Sequence of chain 1.A:
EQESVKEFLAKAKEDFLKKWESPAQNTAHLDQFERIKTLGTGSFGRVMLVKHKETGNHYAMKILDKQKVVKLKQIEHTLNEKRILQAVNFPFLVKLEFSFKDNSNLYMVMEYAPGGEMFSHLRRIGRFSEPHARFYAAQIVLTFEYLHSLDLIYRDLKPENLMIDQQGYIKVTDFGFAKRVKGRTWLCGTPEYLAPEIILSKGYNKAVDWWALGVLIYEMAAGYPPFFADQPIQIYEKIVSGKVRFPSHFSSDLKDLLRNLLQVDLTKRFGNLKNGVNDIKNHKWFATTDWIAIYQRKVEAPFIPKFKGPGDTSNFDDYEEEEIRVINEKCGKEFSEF

Binding-site contacts:
Ligand atom C5 contacts residue PHE55 of chain 1.A at 3.7 Å (hydrophobic).
Ligand atom C18 contacts residue MET174 of chain 1.A at 3.7 Å (hydrophobic).
Ligand atom C14 contacts residue ALA71 of chain 1.A at 3.5 Å (hydrophobic).
Ligand atom C6 contacts residue GLU171 of chain 1.A at 3.7 Å.
Ligand atom C14 contacts residue GLU122 of chain 1.A at 3.7 Å.
Ligand atom C8 contacts residue ASN172 of chain 1.A at 3.6 Å.
Ligand atom N4 contacts residue ALA71 of chain 1.A at 3.3 Å.
Ligand atom N4 contacts residue TYR123 of chain 1.A at 3.8 Å.
Ligand atom N4 contacts residue GLU122 of chain 1.A at 2.7 Å (salt-bridge).
Ligand atom N1 contacts residue ALA124 of chain 1.A at 3.1 Å (h-bond).
Ligand atom C7 contacts residue ASP185 of chain 1.A at 3.7 Å.
Ligand atom N1 contacts residue ALA71 of chain 1.A at 3.6 Å.
Ligand atom N2 contacts residue LYS73 of chain 1.A at 3.2 Å (salt-bridge).
Ligand atom C3 contacts residue GLU128 of chain 1.A at 3.8 Å.
Ligand atom C17 contacts residue THR184 of chain 1.A at 3.7 Å.
Ligand atom N3 contacts residue ASN172 of chain 1.A at 2.7 Å (h-bond).
Ligand atom C1 contacts residue GLU171 of chain 1.A at 3.1 Å.
Ligand atom C10 contacts residue ASN172 of chain 1.A at 3.3 Å.
Ligand atom C10 contacts residue ASP185 of chain 1.A at 3.7 Å.
Ligand atom C1 contacts residue MET174 of chain 1.A at 3.5 Å (hydrophobic).
Ligand atom C13 contacts residue VAL105 of chain 1.A at 3.7 Å (hydrophobic).
Ligand atom N1 contacts residue GLU122 of chain 1.A at 3.6 Å.
Ligand atom N1 contacts residue TYR123 of chain 1.A at 3.8 Å.
Ligand atom C18 contacts residue PHE328 of chain 1.A at 3.5 Å (hydrophobic).
Ligand atom N3 contacts residue ASP185 of chain 1.A at 2.9 Å (salt-bridge).
Ligand atom N6 contacts residue ASP185 of chain 1.A at 3.0 Å (salt-bridge).
Ligand atom N4 contacts residue ALA124 of chain 1.A at 3.7 Å.
Ligand atom N2 contacts residue ASP185 of chain 1.A at 3.8 Å.
Ligand atom C7 contacts residue PHE55 of chain 1.A at 3.4 Å (hydrophobic).
Ligand atom N6 contacts residue PHE55 of chain 1.A at 3.7 Å.
Ligand atom C9 contacts residue MET174 of chain 1.A at 3.9 Å (hydrophobic).
Ligand atom C19 contacts residue THR184 of chain 1.A at 3.8 Å.
Ligand atom CL1 contacts residue LEU50 of chain 1.A at 3.2 Å (hydrophobic).
Ligand atom C2 contacts residue MET174 of chain 1.A at 3.4 Å (hydrophobic).
Ligand atom C2 contacts residue GLU128 of chain 1.A at 3.8 Å.
Ligand atom CL1 contacts residue PHE328 of chain 1.A at 3.7 Å (hydrophobic).
Ligand atom C13 contacts residue MET121 of chain 1.A at 3.7 Å (hydrophobic).
Ligand atom C11 contacts residue MET121 of chain 1.A at 3.4 Å (hydrophobic).
Ligand atom C4 contacts residue GLY51 of chain 1.A at 3.8 Å.
Ligand atom C8 contacts residue GLU171 of chain 1.A at 3.6 Å.

The small molecule below binds the protein below.
Small molecule (SMILES): Cc1ccc(C[C@H](N)CNc2nnc(-c3ccc4[nH]nc(C)c4c3)s2)cc1